Binding-site contacts:
Ligand atom CL2 contacts residue ALA24 of chain 25.C at 3.5 Å.
Ligand atom C14 contacts residue TYR159 of chain 25.A at 3.5 Å (hydrophobic).
Ligand atom C12 contacts residue ILE110 of chain 25.A at 3.8 Å (hydrophobic).
Ligand atom C16 contacts residue TYR159 of chain 25.A at 3.8 Å (hydrophobic).
Ligand atom C5 contacts residue TYR112 of chain 25.A at 3.5 Å (hydrophobic).
Ligand atom O2 contacts residue VAL196 of chain 25.A at 3.4 Å.
Ligand atom C1 contacts residue TYR205 of chain 25.A at 3.8 Å (hydrophobic).
Ligand atom C3 contacts residue MET132 of chain 25.A at 3.7 Å (hydrophobic).
Ligand atom C21 contacts residue TYR205 of chain 25.A at 3.8 Å (hydrophobic).
Ligand atom O1 contacts residue ILE110 of chain 25.A at 3.7 Å.
Ligand atom O1 contacts residue PHE237 of chain 25.A at 3.8 Å.
Ligand atom C7 contacts residue MET132 of chain 25.A at 3.3 Å (hydrophobic).
Ligand atom CL2 contacts residue ILE25 of chain 25.C at 3.4 Å.
Ligand atom C2 contacts residue PHE237 of chain 25.A at 3.6 Å (hydrophobic).
Ligand atom C21 contacts residue HIS207 of chain 25.A at 3.6 Å.
Ligand atom C17 contacts residue ALA24 of chain 25.C at 3.7 Å (hydrophobic).
Ligand atom O3 contacts residue TYR112 of chain 25.A at 3.6 Å.
Ligand atom C21 contacts residue SER128 of chain 25.A at 3.8 Å.
Ligand atom C9 contacts residue PHE237 of chain 25.A at 3.7 Å (hydrophobic).
Ligand atom C17 contacts residue TYR159 of chain 25.A at 3.7 Å (hydrophobic).
Ligand atom O3 contacts residue PHE130 of chain 25.A at 3.6 Å.
Ligand atom C7 contacts residue PHE237 of chain 25.A at 3.5 Å (hydrophobic).
Ligand atom C20 contacts residue LEU240 of chain 25.A at 3.8 Å (hydrophobic).
Ligand atom O1 contacts residue MET132 of chain 25.A at 3.7 Å.
Ligand atom C10 contacts residue TYR159 of chain 25.A at 3.5 Å (hydrophobic).
Ligand atom CL3 contacts residue PHE134 of chain 25.A at 3.8 Å.
Ligand atom C20 contacts residue ILE194 of chain 25.A at 3.8 Å (hydrophobic).
Ligand atom C13 contacts residue MET132 of chain 25.A at 3.4 Å (hydrophobic).
Ligand atom C6 contacts residue TYR112 of chain 25.A at 3.7 Å (hydrophobic).
Ligand atom C8 contacts residue MET132 of chain 25.A at 3.4 Å (hydrophobic).
Ligand atom C19 contacts residue LEU240 of chain 25.A at 3.8 Å (hydrophobic).
Ligand atom C11 contacts residue ILE110 of chain 25.A at 3.8 Å (hydrophobic).
Ligand atom C13 contacts residue ILE110 of chain 25.A at 3.7 Å (hydrophobic).
Ligand atom C13 contacts residue PHE134 of chain 25.A at 3.7 Å (hydrophobic).
Ligand atom CL2 contacts residue TYR159 of chain 25.A at 3.6 Å.
Ligand atom CL3 contacts residue LEU240 of chain 25.A at 3.8 Å.
Ligand atom C4 contacts residue MET132 of chain 25.A at 3.8 Å (hydrophobic).
Ligand atom C12 contacts residue PHE134 of chain 25.A at 3.8 Å (hydrophobic).
Ligand atom C9 contacts residue VAL199 of chain 25.A at 3.6 Å (hydrophobic).
Ligand atom C16 contacts residue ALA24 of chain 25.C at 3.8 Å (hydrophobic).

Sequence of chain 25.C:
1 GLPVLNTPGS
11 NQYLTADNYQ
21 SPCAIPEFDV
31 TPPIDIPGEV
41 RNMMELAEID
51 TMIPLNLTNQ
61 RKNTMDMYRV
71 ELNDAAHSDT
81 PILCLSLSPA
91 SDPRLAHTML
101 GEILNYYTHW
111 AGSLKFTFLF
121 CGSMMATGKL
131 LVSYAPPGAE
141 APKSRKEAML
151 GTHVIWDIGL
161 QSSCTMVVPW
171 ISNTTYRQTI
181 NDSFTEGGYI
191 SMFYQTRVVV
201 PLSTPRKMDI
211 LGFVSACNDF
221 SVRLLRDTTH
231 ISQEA

This protein binds this small molecule.
Small molecule (SMILES): COc1ccc(OCc2ccc(COc3c(Cl)cccc3Cl)cc2)c(Cl)c1

Sequence of chain 25.A:
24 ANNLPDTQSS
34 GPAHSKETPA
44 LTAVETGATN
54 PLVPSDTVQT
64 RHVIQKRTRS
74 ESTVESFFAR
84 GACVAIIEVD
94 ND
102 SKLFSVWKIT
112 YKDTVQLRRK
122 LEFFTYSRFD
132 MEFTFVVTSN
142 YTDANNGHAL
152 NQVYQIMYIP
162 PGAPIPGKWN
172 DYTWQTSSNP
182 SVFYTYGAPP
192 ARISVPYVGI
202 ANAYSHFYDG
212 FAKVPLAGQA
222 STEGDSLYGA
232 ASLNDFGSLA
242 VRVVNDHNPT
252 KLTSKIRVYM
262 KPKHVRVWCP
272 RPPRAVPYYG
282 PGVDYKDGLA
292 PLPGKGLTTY